Sequence of chain 1.C:
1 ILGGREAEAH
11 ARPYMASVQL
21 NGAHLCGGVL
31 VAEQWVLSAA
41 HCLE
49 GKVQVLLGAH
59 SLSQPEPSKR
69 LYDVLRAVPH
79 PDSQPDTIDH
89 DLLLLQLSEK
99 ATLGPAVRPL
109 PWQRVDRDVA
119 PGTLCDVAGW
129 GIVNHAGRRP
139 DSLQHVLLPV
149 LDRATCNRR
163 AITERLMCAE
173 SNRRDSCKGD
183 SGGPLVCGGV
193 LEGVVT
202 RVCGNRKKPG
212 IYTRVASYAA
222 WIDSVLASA

Binding-site contacts:
Ligand atom C20 contacts residue ILE130 of chain 1.C at 3.8 Å (hydrophobic).
Ligand atom N41 contacts residue CYS204 of chain 1.C at 3.8 Å.
Ligand atom N41 contacts residue VAL203 of chain 1.C at 2.9 Å (h-bond).
Ligand atom N41 contacts residue ASP177 of chain 1.C at 2.5 Å (salt-bridge).
Ligand atom C28 contacts residue ARG202 of chain 1.C at 3.7 Å.
Ligand atom C11 contacts residue LYS180 of chain 1.C at 3.7 Å.
Ligand atom O24 contacts residue HIS133 of chain 1.C at 3.1 Å (h-bond).
Ligand atom C28 contacts residue CYS179 of chain 1.C at 3.8 Å (hydrophobic).
Ligand atom N12 contacts residue ARG202 of chain 1.C at 3.5 Å (salt-bridge).
Ligand atom C29 contacts residue CYS204 of chain 1.C at 3.5 Å (hydrophobic).
Ligand atom C15 contacts residue CYS179 of chain 1.C at 3.8 Å (hydrophobic).
Ligand atom N26 contacts residue ARG202 of chain 1.C at 2.8 Å (salt-bridge).
Ligand atom C15 contacts residue CYS204 of chain 1.C at 3.7 Å (hydrophobic).
Ligand atom C38 contacts residue SER178 of chain 1.C at 3.3 Å.
Ligand atom N7 contacts residue LYS180 of chain 1.C at 3.7 Å.
Ligand atom C6 contacts residue LYS180 of chain 1.C at 3.7 Å.
Ligand atom C36 contacts residue LYS180 of chain 1.C at 3.7 Å.
Ligand atom N41 contacts residue SER178 of chain 1.C at 2.5 Å (h-bond).
Ligand atom N10 contacts residue LYS180 of chain 1.C at 3.9 Å.
Ligand atom C29 contacts residue ARG202 of chain 1.C at 3.7 Å.
Ligand atom C32 contacts residue SER178 of chain 1.C at 3.7 Å.
Ligand atom C4 contacts residue ARG202 of chain 1.C at 3.4 Å.
Ligand atom C38 contacts residue VAL203 of chain 1.C at 3.6 Å (hydrophobic).
Ligand atom C34 contacts residue SER183 of chain 1.C at 3.3 Å.
Ligand atom C5 contacts residue LYS180 of chain 1.C at 3.5 Å.
Ligand atom C36 contacts residue SER183 of chain 1.C at 3.7 Å.
Ligand atom N26 contacts residue LYS180 of chain 1.C at 3.7 Å.
Ligand atom C28 contacts residue LYS180 of chain 1.C at 3.6 Å.
Ligand atom C20 contacts residue HIS133 of chain 1.C at 3.8 Å.
Ligand atom C22 contacts residue ILE130 of chain 1.C at 3.7 Å (hydrophobic).
Ligand atom C36 contacts residue CYS179 of chain 1.C at 3.6 Å (hydrophobic).
Ligand atom C18 contacts residue HIS133 of chain 1.C at 3.2 Å.
Ligand atom C34 contacts residue THR198 of chain 1.C at 3.7 Å.
Ligand atom N26 contacts residue CYS204 of chain 1.C at 3.7 Å.
Ligand atom C29 contacts residue VAL203 of chain 1.C at 3.6 Å (hydrophobic).
Ligand atom C31 contacts residue SER178 of chain 1.C at 3.6 Å.
Ligand atom C8 contacts residue LYS180 of chain 1.C at 3.6 Å.
Ligand atom C38 contacts residue ASP177 of chain 1.C at 3.8 Å.
Ligand atom C29 contacts residue CYS179 of chain 1.C at 3.8 Å (hydrophobic).
Ligand atom C32 contacts residue THR198 of chain 1.C at 3.8 Å.

The small molecule below binds the protein below.
Small molecule (SMILES): NCc1cccc(Nc2n[nH]c3ncnc(Nc4cccc(O)c4)c23)c1